A small-molecule ligand and the protein it binds are described below.
Small molecule (SMILES): CC(=O)N[C@@H]1[C@@H](O)[C@H](O)[C@@H](CO)O[C@H]1O

Sequence of chain 1.C:
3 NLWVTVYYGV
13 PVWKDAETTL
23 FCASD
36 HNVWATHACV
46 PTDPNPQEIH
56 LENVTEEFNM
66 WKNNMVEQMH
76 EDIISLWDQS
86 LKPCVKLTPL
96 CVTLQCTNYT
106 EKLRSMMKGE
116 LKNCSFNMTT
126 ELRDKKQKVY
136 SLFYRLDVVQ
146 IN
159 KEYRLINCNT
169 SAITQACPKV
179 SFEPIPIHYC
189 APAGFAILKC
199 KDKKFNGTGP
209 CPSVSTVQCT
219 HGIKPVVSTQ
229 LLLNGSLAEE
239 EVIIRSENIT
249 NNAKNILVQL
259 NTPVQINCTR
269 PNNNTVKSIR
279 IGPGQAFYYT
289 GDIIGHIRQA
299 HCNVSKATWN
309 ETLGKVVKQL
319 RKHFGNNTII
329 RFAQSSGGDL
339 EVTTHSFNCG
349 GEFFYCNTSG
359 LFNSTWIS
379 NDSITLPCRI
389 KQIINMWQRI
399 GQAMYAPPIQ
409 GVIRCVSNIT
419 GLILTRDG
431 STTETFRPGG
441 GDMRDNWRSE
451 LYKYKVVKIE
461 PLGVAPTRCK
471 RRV

Binding-site contacts:
Ligand atom C2 contacts residue ASN416 of chain 1.C at 2.4 Å.
Ligand atom C5 contacts residue ASN416 of chain 1.C at 3.6 Å.
Ligand atom O5 contacts residue PRO261 of chain 1.C at 3.7 Å.
Ligand atom O7 contacts residue ASN232 of chain 1.C at 3.5 Å (h-bond).
Ligand atom C5 contacts residue PRO261 of chain 1.C at 4.5 Å (hydrophobic).
Ligand atom C8 contacts residue VAL414 of chain 1.C at 3.8 Å (hydrophobic).
Ligand atom C8 contacts residue NAG1 of chain 1.P at 3.6 Å.
Ligand atom O7 contacts residue ASN416 of chain 1.C at 3.5 Å (h-bond).
Ligand atom O7 contacts residue NAG1 of chain 1.P at 4.4 Å.
Ligand atom C8 contacts residue ASN416 of chain 1.C at 3.8 Å.
Ligand atom C1 contacts residue ASN416 of chain 1.C at 1.4 Å.
Ligand atom N2 contacts residue ASN416 of chain 1.C at 2.9 Å (h-bond).
Ligand atom C8 contacts residue ASN232 of chain 1.C at 3.9 Å.
Ligand atom O5 contacts residue LEU235 of chain 1.C at 4.5 Å.
Ligand atom C7 contacts residue ASN232 of chain 1.C at 4.0 Å.
Ligand atom C8 contacts residue SER415 of chain 1.C at 4.0 Å.
Ligand atom C3 contacts residue ASN416 of chain 1.C at 3.8 Å.
Ligand atom C4 contacts residue ASN416 of chain 1.C at 4.2 Å.
Ligand atom O5 contacts residue ASN416 of chain 1.C at 2.3 Å (h-bond).
Ligand atom C1 contacts residue PRO261 of chain 1.C at 4.1 Å (hydrophobic).
Ligand atom C7 contacts residue ASN416 of chain 1.C at 3.4 Å.